Sequence of chain 1.D:
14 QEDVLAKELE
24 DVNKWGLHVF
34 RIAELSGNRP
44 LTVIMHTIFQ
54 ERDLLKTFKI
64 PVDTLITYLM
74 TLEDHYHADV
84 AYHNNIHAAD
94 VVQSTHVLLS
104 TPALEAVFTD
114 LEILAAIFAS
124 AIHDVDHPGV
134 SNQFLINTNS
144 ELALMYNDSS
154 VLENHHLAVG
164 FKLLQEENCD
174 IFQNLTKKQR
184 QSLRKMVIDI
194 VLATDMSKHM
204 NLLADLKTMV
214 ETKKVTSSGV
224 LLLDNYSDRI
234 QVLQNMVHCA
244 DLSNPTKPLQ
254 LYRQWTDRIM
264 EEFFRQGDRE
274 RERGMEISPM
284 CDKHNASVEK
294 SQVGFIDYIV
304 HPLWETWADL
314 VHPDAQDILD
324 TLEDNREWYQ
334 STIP

Binding-site contacts:
Ligand atom O2 contacts residue PHE298 of chain 1.D at 3.5 Å.
Ligand atom O4 contacts residue PHE298 of chain 1.D at 3.4 Å.
Ligand atom C26 contacts residue LEU245 of chain 1.D at 3.7 Å (hydrophobic).
Ligand atom C8 contacts residue GLN295 of chain 1.D at 3.6 Å.
Ligand atom C8 contacts residue PHE298 of chain 1.D at 3.7 Å (hydrophobic).
Ligand atom C25 contacts residue MET199 of chain 1.D at 3.7 Å (hydrophobic).
Ligand atom O1 contacts residue PHE298 of chain 1.D at 3.7 Å.
Ligand atom C25 contacts residue ASP244 of chain 1.D at 3.9 Å.
Ligand atom C18 contacts residue PHE298 of chain 1.D at 3.7 Å (hydrophobic).
Ligand atom C7 contacts residue ILE262 of chain 1.D at 3.9 Å (hydrophobic).
Ligand atom C15 contacts residue MET283 of chain 1.D at 3.8 Å (hydrophobic).
Ligand atom C7 contacts residue GLN295 of chain 1.D at 4.0 Å.
Ligand atom C3 contacts residue TYR85 of chain 1.D at 3.9 Å (hydrophobic).
Ligand atom C7 contacts residue PHE298 of chain 1.D at 3.4 Å (hydrophobic).
Ligand atom C10 contacts residue MET199 of chain 1.D at 4.0 Å (hydrophobic).
Ligand atom C17 contacts residue PHE298 of chain 1.D at 3.8 Å (hydrophobic).
Ligand atom C18 contacts residue SER294 of chain 1.D at 3.6 Å.
Ligand atom C6 contacts residue PHE298 of chain 1.D at 3.6 Å (hydrophobic).
Ligand atom C5 contacts residue PHE298 of chain 1.D at 3.7 Å (hydrophobic).
Ligand atom C24 contacts residue ASP244 of chain 1.D at 4.0 Å.
Ligand atom C19 contacts residue GLY297 of chain 1.D at 3.9 Å.
Ligand atom C1 contacts residue THR259 of chain 1.D at 3.9 Å.
Ligand atom C21 contacts residue MET199 of chain 1.D at 3.7 Å (hydrophobic).
Ligand atom C3 contacts residue PHE298 of chain 1.D at 3.8 Å (hydrophobic).
Ligand atom C4 contacts residue PHE298 of chain 1.D at 3.9 Å (hydrophobic).
Ligand atom C1 contacts residue ASN247 of chain 1.D at 3.6 Å.
Ligand atom O2 contacts residue ILE262 of chain 1.D at 4.0 Å.
Ligand atom O2 contacts residue GLN295 of chain 1.D at 2.9 Å (h-bond).
Ligand atom C2 contacts residue ILE262 of chain 1.D at 3.6 Å (hydrophobic).
Ligand atom O1 contacts residue GLN295 of chain 1.D at 3.1 Å (h-bond).
Ligand atom C2 contacts residue PHE298 of chain 1.D at 3.4 Å (hydrophobic).
Ligand atom C13 contacts residue MET283 of chain 1.D at 3.9 Å (hydrophobic).
Ligand atom C1 contacts residue GLN295 of chain 1.D at 4.0 Å.
Ligand atom O4 contacts residue MET283 of chain 1.D at 3.8 Å.
Ligand atom C3 contacts residue ASN247 of chain 1.D at 3.8 Å.
Ligand atom C1 contacts residue ILE262 of chain 1.D at 3.8 Å (hydrophobic).
Ligand atom O6 contacts residue MET199 of chain 1.D at 3.4 Å.
Ligand atom O1 contacts residue ILE262 of chain 1.D at 3.4 Å.
Ligand atom O3 contacts residue MET283 of chain 1.D at 3.1 Å.
Ligand atom C8 contacts residue MET283 of chain 1.D at 3.8 Å (hydrophobic).

The small molecule below binds the protein below.
Small molecule (SMILES): COc1ccc(C2=NN(C3CCN(C(=O)CN4C(=O)CCC4=O)CC3)C(=O)[C@@H]3CC=CC[C@H]23)cc1OC